Sequence of chain 4.C:
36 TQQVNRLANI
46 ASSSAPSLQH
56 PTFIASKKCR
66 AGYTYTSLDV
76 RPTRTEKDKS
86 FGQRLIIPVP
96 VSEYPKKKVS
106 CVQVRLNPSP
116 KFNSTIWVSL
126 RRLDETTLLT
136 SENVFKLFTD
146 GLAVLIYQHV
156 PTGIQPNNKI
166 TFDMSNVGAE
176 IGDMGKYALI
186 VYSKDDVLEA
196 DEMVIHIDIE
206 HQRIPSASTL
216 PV

The small molecule below binds the protein below.
Small molecule (SMILES): Nc1ncnc2c1ncn2[C@@H]1O[C@H](CO[P](=O)(O)O[C@H]2[C@@H](O)[C@H](n3cnc4c(N)ncnc43)O[C@@H]2CO[P](=O)(O)O[C@H]2[C@@H](O)[C@H](n3cnc4c(N)ncnc43)O[C@@H]2CO)[C@@H](O)[C@H]1O

Sequence of chain 3.B:
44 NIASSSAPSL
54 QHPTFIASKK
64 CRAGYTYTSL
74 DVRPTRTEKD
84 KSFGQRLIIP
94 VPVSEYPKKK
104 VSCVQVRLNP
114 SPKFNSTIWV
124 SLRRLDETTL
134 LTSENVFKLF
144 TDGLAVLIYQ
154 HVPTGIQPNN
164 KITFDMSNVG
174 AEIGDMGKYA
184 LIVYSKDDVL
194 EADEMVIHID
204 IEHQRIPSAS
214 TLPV

Binding-site contacts:
Ligand atom C1' contacts residue GLY67 of chain 3.B at 4.4 Å.
Ligand atom N3 contacts residue ARG65 of chain 3.B at 4.1 Å.
Ligand atom OP1 contacts residue SER211 of chain 3.B at 4.3 Å.
Ligand atom O2' contacts residue ARG208 of chain 3.B at 4.1 Å.
Ligand atom P contacts residue ARG208 of chain 4.C at 4.5 Å.
Ligand atom O2' contacts residue ALA66 of chain 3.B at 3.6 Å.
Ligand atom O2' contacts residue GLY67 of chain 3.B at 3.3 Å (h-bond).
Ligand atom OP1 contacts residue ARG208 of chain 3.B at 4.1 Å.
Ligand atom O5' contacts residue ARG208 of chain 4.C at 4.0 Å.
Ligand atom OP2 contacts residue ARG208 of chain 4.C at 4.4 Å.
Ligand atom OP1 contacts residue ARG208 of chain 4.C at 4.1 Å.
Ligand atom O2' contacts residue ARG65 of chain 3.B at 4.3 Å.